Binding-site contacts:
Ligand atom O7 contacts residue ASN346 of chain 1.A at 3.6 Å.
Ligand atom C1 contacts residue SER415 of chain 1.A at 3.7 Å.
Ligand atom C6 contacts residue GLU181 of chain 1.A at 4.0 Å.
Ligand atom C1 contacts residue NAG1 of chain 1.KA at 4.1 Å.
Ligand atom C8 contacts residue VAL224 of chain 1.A at 4.0 Å (hydrophobic).
Ligand atom C5 contacts residue ASN232 of chain 1.A at 3.6 Å.
Ligand atom C7 contacts residue VAL414 of chain 1.A at 4.2 Å (hydrophobic).
Ligand atom C2 contacts residue ASN232 of chain 1.A at 2.4 Å.
Ligand atom C8 contacts residue LEU231 of chain 1.A at 3.5 Å (hydrophobic).
Ligand atom O3 contacts residue CYS347 of chain 1.A at 3.7 Å.
Ligand atom O5 contacts residue ASN232 of chain 1.A at 2.3 Å (h-bond).
Ligand atom C6 contacts residue NAG1 of chain 1.KA at 4.1 Å.
Ligand atom C5 contacts residue GLU181 of chain 1.A at 3.7 Å.
Ligand atom O7 contacts residue PRO182 of chain 1.A at 3.7 Å.
Ligand atom C8 contacts residue ASN346 of chain 1.A at 3.7 Å.
Ligand atom C3 contacts residue ASN232 of chain 1.A at 3.8 Å.
Ligand atom C3 contacts residue CYS413 of chain 1.A at 4.3 Å (hydrophobic).
Ligand atom N2 contacts residue ASN232 of chain 1.A at 2.9 Å (h-bond).
Ligand atom O4 contacts residue VAL414 of chain 1.A at 3.7 Å.
Ligand atom C5 contacts residue NAG1 of chain 1.KA at 4.0 Å.
Ligand atom C7 contacts residue ASN346 of chain 1.A at 4.0 Å.
Ligand atom O5 contacts residue GLU181 of chain 1.A at 4.2 Å.
Ligand atom C4 contacts residue ASN232 of chain 1.A at 4.2 Å.
Ligand atom O7 contacts residue CYS413 of chain 1.A at 4.1 Å.
Ligand atom C6 contacts residue VAL414 of chain 1.A at 4.3 Å (hydrophobic).
Ligand atom O5 contacts residue NAG1 of chain 1.KA at 3.5 Å.
Ligand atom C5 contacts residue VAL414 of chain 1.A at 3.4 Å (hydrophobic).
Ligand atom C3 contacts residue SER415 of chain 1.A at 4.2 Å.
Ligand atom C1 contacts residue ASN232 of chain 1.A at 1.4 Å.
Ligand atom C3 contacts residue VAL414 of chain 1.A at 3.9 Å (hydrophobic).
Ligand atom O7 contacts residue VAL414 of chain 1.A at 3.3 Å (h-bond).
Ligand atom C7 contacts residue ASN232 of chain 1.A at 3.8 Å.
Ligand atom C4 contacts residue VAL414 of chain 1.A at 3.9 Å (hydrophobic).
Ligand atom N2 contacts residue SER415 of chain 1.A at 3.6 Å.
Ligand atom C2 contacts residue SER415 of chain 1.A at 4.0 Å.
Ligand atom O5 contacts residue VAL414 of chain 1.A at 4.2 Å.
Ligand atom C1 contacts residue VAL414 of chain 1.A at 4.2 Å (hydrophobic).
Ligand atom O7 contacts residue ASN232 of chain 1.A at 4.2 Å.
Ligand atom O6 contacts residue GLY348 of chain 1.A at 3.5 Å (h-bond).
Ligand atom O3 contacts residue CYS413 of chain 1.A at 3.7 Å.

This small molecule binds to this protein.
Small molecule (SMILES): CC(=O)N[C@H]1[C@H](O[C@H]2[C@H](O)[C@@H](NC(C)=O)CO[C@@H]2CO)O[C@H](CO)[C@@H](O[C@@H]2O[C@H](CO)[C@@H](O)[C@H](O)[C@@H]2O)[C@@H]1O

Sequence of chain 1.A:
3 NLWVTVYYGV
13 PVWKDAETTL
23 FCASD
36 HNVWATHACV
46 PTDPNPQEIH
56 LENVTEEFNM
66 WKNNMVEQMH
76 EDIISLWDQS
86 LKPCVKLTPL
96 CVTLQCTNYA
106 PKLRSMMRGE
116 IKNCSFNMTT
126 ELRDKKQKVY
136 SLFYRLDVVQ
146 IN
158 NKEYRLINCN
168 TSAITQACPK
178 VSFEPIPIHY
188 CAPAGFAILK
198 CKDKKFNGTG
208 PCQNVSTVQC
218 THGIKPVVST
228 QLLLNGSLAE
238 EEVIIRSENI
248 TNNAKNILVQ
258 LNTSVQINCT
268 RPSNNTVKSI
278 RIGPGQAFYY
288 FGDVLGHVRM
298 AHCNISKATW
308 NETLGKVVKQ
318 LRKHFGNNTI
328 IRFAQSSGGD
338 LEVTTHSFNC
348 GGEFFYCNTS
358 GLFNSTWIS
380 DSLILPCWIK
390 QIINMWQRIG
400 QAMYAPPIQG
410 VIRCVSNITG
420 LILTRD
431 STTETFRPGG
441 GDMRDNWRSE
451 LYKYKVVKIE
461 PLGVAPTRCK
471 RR